Sequence of chain 1.D:
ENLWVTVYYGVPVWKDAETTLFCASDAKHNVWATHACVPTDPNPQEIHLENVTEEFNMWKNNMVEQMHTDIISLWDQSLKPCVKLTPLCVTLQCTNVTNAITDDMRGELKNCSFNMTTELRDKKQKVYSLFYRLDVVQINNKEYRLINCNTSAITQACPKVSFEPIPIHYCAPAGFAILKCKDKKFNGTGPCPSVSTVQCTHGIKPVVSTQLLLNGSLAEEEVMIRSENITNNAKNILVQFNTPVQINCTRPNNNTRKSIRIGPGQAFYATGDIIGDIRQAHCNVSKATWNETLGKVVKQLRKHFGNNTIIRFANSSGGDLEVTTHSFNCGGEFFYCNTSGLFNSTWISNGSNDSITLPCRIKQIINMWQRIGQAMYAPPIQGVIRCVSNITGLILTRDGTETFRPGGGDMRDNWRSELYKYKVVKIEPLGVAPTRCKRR

The small molecule below binds the protein below.
Small molecule (SMILES): CC(=O)N[C@@H]1[C@@H](O)[C@H](O)[C@@H](CO)O[C@H]1O

Binding-site contacts:
Ligand atom N2 contacts residue ASN122 of chain 1.D at 3.0 Å (h-bond).
Ligand atom C3 contacts residue ASN122 of chain 1.D at 3.8 Å.
Ligand atom C5 contacts residue ASN122 of chain 1.D at 3.7 Å.
Ligand atom C2 contacts residue ASN122 of chain 1.D at 2.5 Å.
Ligand atom C8 contacts residue SER120 of chain 1.D at 3.7 Å.
Ligand atom O7 contacts residue ASN122 of chain 1.D at 3.5 Å (h-bond).
Ligand atom C1 contacts residue ASN122 of chain 1.D at 1.4 Å.
Ligand atom C8 contacts residue GLN100 of chain 1.D at 3.7 Å.
Ligand atom C4 contacts residue ASN122 of chain 1.D at 4.2 Å.
Ligand atom C7 contacts residue ASN122 of chain 1.D at 3.5 Å.
Ligand atom C8 contacts residue LYS133 of chain 1.D at 4.2 Å.
Ligand atom C7 contacts residue GLN100 of chain 1.D at 4.4 Å.
Ligand atom O7 contacts residue THR98 of chain 1.D at 4.2 Å.
Ligand atom C8 contacts residue PHE121 of chain 1.D at 3.8 Å (hydrophobic).
Ligand atom O5 contacts residue ASN122 of chain 1.D at 2.3 Å (h-bond).
Ligand atom C7 contacts residue PHE121 of chain 1.D at 4.4 Å (hydrophobic).
Ligand atom O7 contacts residue PHE121 of chain 1.D at 4.5 Å.